Binding-site contacts:
Ligand atom N2 contacts residue HIS149 of chain 12.A at 4.3 Å.
Ligand atom C1 contacts residue HIS158 of chain 12.A at 4.0 Å.
Ligand atom N2 contacts residue ASN153 of chain 12.A at 2.9 Å (h-bond).
Ligand atom C2 contacts residue HIS149 of chain 12.A at 3.6 Å.
Ligand atom O5 contacts residue HIS158 of chain 12.A at 3.1 Å.
Ligand atom O7 contacts residue ASN153 of chain 12.A at 4.0 Å.
Ligand atom O5 contacts residue ASN153 of chain 12.A at 2.4 Å (h-bond).
Ligand atom O5 contacts residue THR155 of chain 12.A at 4.3 Å.
Ligand atom C1 contacts residue THR155 of chain 12.A at 3.9 Å.
Ligand atom C2 contacts residue ASN153 of chain 12.A at 2.5 Å.
Ligand atom O3 contacts residue HIS149 of chain 12.A at 4.4 Å.
Ligand atom O5 contacts residue HIS149 of chain 12.A at 4.1 Å.
Ligand atom C5 contacts residue ASN153 of chain 12.A at 3.7 Å.
Ligand atom C1 contacts residue ASN153 of chain 12.A at 1.4 Å.
Ligand atom C6 contacts residue HIS158 of chain 12.A at 3.8 Å.
Ligand atom C7 contacts residue HIS149 of chain 12.A at 4.2 Å.
Ligand atom C3 contacts residue ASN153 of chain 12.A at 3.8 Å.
Ligand atom O5 contacts residue LYS157 of chain 12.A at 4.5 Å.
Ligand atom O6 contacts residue LYS157 of chain 12.A at 3.8 Å.
Ligand atom C6 contacts residue LYS157 of chain 12.A at 3.8 Å.
Ligand atom C4 contacts residue ASN153 of chain 12.A at 4.2 Å.
Ligand atom C8 contacts residue GLY102 of chain 12.C at 3.3 Å.
Ligand atom C5 contacts residue HIS158 of chain 12.A at 4.1 Å.
Ligand atom C5 contacts residue LYS157 of chain 12.A at 4.1 Å.
Ligand atom O7 contacts residue HIS149 of chain 12.A at 3.3 Å.
Ligand atom C8 contacts residue TRP101 of chain 12.C at 3.6 Å (hydrophobic).
Ligand atom C7 contacts residue ASN153 of chain 12.A at 3.7 Å.
Ligand atom C1 contacts residue HIS149 of chain 12.A at 4.0 Å.
Ligand atom C8 contacts residue ASN103 of chain 12.C at 4.5 Å.

Sequence of chain 12.A:
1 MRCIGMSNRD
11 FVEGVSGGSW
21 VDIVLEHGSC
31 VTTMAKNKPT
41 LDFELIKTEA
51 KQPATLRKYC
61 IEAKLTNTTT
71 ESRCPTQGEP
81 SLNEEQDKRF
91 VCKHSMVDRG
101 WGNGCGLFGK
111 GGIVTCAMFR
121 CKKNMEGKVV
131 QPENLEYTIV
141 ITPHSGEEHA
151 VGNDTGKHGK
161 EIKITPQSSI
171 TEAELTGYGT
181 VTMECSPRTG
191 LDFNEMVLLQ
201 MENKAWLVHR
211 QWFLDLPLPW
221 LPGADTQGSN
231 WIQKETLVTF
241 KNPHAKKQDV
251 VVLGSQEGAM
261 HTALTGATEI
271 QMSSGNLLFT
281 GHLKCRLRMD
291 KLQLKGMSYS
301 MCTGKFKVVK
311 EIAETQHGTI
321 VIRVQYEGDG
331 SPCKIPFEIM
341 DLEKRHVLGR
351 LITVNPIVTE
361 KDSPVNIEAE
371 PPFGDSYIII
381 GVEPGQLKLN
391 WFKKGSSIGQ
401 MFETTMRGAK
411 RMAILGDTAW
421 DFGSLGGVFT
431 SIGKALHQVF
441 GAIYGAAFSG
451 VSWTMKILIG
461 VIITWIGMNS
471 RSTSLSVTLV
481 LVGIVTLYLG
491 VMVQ

Sequence of chain 12.C:
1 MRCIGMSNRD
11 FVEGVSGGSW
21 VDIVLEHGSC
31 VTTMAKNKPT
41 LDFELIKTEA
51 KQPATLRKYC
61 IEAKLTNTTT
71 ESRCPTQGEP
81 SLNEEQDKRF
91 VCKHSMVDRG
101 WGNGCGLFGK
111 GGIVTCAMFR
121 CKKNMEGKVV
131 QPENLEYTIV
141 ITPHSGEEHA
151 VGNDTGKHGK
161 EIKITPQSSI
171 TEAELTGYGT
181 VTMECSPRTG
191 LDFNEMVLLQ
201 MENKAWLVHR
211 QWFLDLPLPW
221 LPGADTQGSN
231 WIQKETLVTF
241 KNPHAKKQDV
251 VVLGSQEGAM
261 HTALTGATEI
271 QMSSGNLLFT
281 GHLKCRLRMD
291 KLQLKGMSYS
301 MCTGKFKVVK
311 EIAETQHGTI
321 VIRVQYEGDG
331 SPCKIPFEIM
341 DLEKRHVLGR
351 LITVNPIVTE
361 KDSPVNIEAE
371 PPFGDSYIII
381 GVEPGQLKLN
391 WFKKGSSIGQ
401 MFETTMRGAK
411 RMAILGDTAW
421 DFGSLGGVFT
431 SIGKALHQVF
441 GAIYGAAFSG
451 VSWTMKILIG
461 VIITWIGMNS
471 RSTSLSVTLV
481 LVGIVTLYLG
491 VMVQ

A protein and the small-molecule ligand that binds it are described below.
Small molecule (SMILES): CC(=O)N[C@@H]1[C@@H](O)[C@H](O)[C@@H](CO)O[C@H]1O